This protein binds this small molecule.
Small molecule (SMILES): S=c1[nH]cc[nH]1

Binding-site contacts:
Ligand atom N1 contacts residue SER52 of chain 1.B at 2.5 Å (h-bond).
Ligand atom S2 contacts residue SER52 of chain 1.B at 4.0 Å.
Ligand atom N3 contacts residue ASN41 of chain 1.B at 4.3 Å.
Ligand atom N1 contacts residue THR53 of chain 1.B at 4.4 Å.
Ligand atom C1A contacts residue SER52 of chain 1.B at 3.3 Å.
Ligand atom C2 contacts residue LEU113 of chain 1.B at 4.2 Å (hydrophobic).
Ligand atom S2 contacts residue LEU113 of chain 1.B at 3.8 Å.
Ligand atom S2 contacts residue ASP150 of chain 1.B at 4.5 Å.
Ligand atom C3A contacts residue TRP51 of chain 1.B at 4.0 Å (hydrophobic).
Ligand atom S2 contacts residue THR53 of chain 1.B at 4.2 Å.
Ligand atom C1A contacts residue TRP51 of chain 1.B at 3.8 Å (hydrophobic).
Ligand atom C3A contacts residue LEU113 of chain 1.B at 4.4 Å (hydrophobic).
Ligand atom N1 contacts residue LEU113 of chain 1.B at 3.9 Å.
Ligand atom C2 contacts residue TRP51 of chain 1.B at 3.7 Å (hydrophobic).
Ligand atom C3A contacts residue TRP102 of chain 1.B at 4.0 Å (hydrophobic).
Ligand atom C3A contacts residue ASN41 of chain 1.B at 3.5 Å.
Ligand atom N3 contacts residue LEU113 of chain 1.B at 4.4 Å.
Ligand atom C1A contacts residue LEU113 of chain 1.B at 4.2 Å (hydrophobic).
Ligand atom C1A contacts residue TRP102 of chain 1.B at 3.7 Å (hydrophobic).
Ligand atom N1 contacts residue TRP51 of chain 1.B at 3.5 Å.
Ligand atom C2 contacts residue SER52 of chain 1.B at 3.7 Å.

Sequence of chain 1.B:
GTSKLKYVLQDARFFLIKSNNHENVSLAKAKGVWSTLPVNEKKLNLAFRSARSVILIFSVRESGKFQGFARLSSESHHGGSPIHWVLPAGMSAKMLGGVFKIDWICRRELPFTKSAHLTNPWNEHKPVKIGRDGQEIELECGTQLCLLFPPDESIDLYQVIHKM